Sequence of chain 1.A:
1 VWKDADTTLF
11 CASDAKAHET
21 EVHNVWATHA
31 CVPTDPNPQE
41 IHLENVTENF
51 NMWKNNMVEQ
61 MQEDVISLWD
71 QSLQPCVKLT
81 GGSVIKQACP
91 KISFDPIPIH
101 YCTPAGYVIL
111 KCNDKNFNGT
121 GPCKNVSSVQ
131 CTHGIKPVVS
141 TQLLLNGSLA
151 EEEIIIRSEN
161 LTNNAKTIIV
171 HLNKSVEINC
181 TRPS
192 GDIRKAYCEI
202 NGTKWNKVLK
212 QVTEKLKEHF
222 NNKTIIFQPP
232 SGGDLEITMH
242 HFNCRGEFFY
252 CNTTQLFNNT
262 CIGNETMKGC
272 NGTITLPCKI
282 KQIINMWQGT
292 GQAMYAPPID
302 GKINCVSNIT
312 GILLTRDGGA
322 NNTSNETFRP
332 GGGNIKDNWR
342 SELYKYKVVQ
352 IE

A small-molecule ligand and the protein it binds are described below.
Small molecule (SMILES): CC(=O)N[C@@H]1[C@@H](O)[C@H](O)[C@@H](CO)O[C@H]1O

Binding-site contacts:
Ligand atom C2 contacts residue ASN118 of chain 1.A at 2.5 Å.
Ligand atom O7 contacts residue ASN118 of chain 1.A at 3.3 Å (h-bond).
Ligand atom O5 contacts residue THR120 of chain 1.A at 3.5 Å (h-bond).
Ligand atom C6 contacts residue PRO122 of chain 1.A at 4.3 Å (hydrophobic).
Ligand atom C5 contacts residue ASN118 of chain 1.A at 3.7 Å.
Ligand atom C5 contacts residue THR120 of chain 1.A at 3.4 Å.
Ligand atom O7 contacts residue HIS220 of chain 1.A at 3.6 Å (h-bond).
Ligand atom C1 contacts residue ASN118 of chain 1.A at 1.5 Å.
Ligand atom C3 contacts residue ASN118 of chain 1.A at 3.8 Å.
Ligand atom C8 contacts residue ASN118 of chain 1.A at 4.5 Å.
Ligand atom C8 contacts residue LEU161 of chain 1.A at 4.1 Å (hydrophobic).
Ligand atom C4 contacts residue ASN118 of chain 1.A at 4.2 Å.
Ligand atom C3 contacts residue THR120 of chain 1.A at 4.3 Å.
Ligand atom C7 contacts residue ASN118 of chain 1.A at 3.3 Å.
Ligand atom C6 contacts residue THR120 of chain 1.A at 3.9 Å.
Ligand atom N2 contacts residue ASN118 of chain 1.A at 2.9 Å (h-bond).
Ligand atom O7 contacts residue ILE156 of chain 1.A at 4.3 Å.
Ligand atom C8 contacts residue SER158 of chain 1.A at 3.9 Å.
Ligand atom C8 contacts residue ILE156 of chain 1.A at 3.9 Å (hydrophobic).
Ligand atom C1 contacts residue THR120 of chain 1.A at 3.8 Å.
Ligand atom O5 contacts residue ASN118 of chain 1.A at 2.4 Å (h-bond).
Ligand atom C7 contacts residue ILE156 of chain 1.A at 4.4 Å (hydrophobic).
Ligand atom N2 contacts residue THR120 of chain 1.A at 4.3 Å.